Sequence of chain 1.B:
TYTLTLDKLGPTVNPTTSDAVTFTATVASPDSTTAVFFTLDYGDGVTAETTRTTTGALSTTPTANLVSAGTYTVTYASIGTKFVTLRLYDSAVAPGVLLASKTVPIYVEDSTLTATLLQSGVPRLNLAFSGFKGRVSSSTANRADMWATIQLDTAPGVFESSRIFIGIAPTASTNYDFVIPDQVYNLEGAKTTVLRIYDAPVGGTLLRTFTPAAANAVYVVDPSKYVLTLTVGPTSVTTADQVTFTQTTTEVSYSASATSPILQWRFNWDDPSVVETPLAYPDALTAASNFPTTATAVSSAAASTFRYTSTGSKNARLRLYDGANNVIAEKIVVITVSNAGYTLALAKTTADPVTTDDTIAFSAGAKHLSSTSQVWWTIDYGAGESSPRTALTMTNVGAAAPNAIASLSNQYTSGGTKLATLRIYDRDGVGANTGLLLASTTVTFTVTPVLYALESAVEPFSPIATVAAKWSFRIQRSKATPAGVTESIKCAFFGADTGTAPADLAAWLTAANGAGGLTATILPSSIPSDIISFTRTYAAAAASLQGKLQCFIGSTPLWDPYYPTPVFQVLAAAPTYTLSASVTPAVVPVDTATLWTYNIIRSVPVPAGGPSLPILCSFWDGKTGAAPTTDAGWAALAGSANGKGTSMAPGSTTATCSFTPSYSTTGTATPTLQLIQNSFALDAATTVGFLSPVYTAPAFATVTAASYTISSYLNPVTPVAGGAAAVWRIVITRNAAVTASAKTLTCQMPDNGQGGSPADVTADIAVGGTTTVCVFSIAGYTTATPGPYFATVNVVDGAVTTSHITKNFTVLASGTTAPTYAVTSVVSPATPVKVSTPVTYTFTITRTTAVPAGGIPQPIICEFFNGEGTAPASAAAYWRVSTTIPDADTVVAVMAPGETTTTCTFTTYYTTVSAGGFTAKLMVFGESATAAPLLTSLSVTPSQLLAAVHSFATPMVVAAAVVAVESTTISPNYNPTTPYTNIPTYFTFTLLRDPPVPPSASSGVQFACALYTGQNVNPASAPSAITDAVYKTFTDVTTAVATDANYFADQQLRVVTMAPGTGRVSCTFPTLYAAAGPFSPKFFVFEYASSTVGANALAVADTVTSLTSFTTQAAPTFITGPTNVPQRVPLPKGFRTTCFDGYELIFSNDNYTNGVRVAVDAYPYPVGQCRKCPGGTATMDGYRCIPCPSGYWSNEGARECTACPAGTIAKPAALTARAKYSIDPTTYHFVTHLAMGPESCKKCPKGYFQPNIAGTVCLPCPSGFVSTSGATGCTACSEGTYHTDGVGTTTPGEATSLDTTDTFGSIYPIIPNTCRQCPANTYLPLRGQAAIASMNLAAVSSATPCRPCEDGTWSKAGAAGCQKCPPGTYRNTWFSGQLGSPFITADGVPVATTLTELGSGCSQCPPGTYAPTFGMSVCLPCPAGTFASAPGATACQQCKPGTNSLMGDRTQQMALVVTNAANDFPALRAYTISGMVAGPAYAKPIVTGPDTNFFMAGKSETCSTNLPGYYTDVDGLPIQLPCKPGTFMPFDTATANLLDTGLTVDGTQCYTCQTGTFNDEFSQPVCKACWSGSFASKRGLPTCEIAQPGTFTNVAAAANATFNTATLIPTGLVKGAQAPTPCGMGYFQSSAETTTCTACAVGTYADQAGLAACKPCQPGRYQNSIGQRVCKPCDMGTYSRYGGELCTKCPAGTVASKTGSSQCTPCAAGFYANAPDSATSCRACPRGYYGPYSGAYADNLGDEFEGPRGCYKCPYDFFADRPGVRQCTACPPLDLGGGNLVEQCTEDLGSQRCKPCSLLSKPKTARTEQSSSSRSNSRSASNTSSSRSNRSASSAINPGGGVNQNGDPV

Binding-site contacts:
Ligand atom C2 contacts residue TRP1614 of chain 1.B at 3.6 Å (hydrophobic).
Ligand atom C2 contacts residue TRP1614 of chain 1.B at 4.0 Å (hydrophobic).
Ligand atom C8 contacts residue CYS1613 of chain 1.B at 4.0 Å (hydrophobic).
Ligand atom C7 contacts residue ASN1643 of chain 1.B at 3.5 Å.
Ligand atom N2 contacts residue ALA1612 of chain 1.B at 2.8 Å (h-bond).
Ligand atom C1 contacts residue ALA1612 of chain 1.B at 3.9 Å (hydrophobic).
Ligand atom O4 contacts residue PHE1601 of chain 1.B at 3.8 Å.
Ligand atom C8 contacts residue ALA1641 of chain 1.B at 3.7 Å (hydrophobic).
Ligand atom O3 contacts residue TRP1614 of chain 1.B at 4.0 Å.
Ligand atom O5 contacts residue ASN1643 of chain 1.B at 2.3 Å (h-bond).
Ligand atom C5 contacts residue LYS1611 of chain 1.B at 4.0 Å.
Ligand atom C8 contacts residue ASP1603 of chain 1.B at 3.5 Å.
Ligand atom O2 contacts residue GLU1676 of chain 1.B at 2.9 Å (salt-bridge).
Ligand atom C3 contacts residue ASN1643 of chain 1.B at 3.8 Å.
Ligand atom C3 contacts residue TRP1614 of chain 1.B at 3.9 Å (hydrophobic).
Ligand atom C4 contacts residue GLU1676 of chain 1.B at 3.5 Å.
Ligand atom O6 contacts residue LYS1611 of chain 1.B at 3.5 Å.
Ligand atom O6 contacts residue GLU1676 of chain 1.B at 3.6 Å (salt-bridge).
Ligand atom O2 contacts residue CYS1627 of chain 1.B at 3.5 Å (h-bond).
Ligand atom C2 contacts residue ALA1612 of chain 1.B at 3.7 Å (hydrophobic).
Ligand atom O2 contacts residue TRP1614 of chain 1.B at 3.0 Å.
Ligand atom C2 contacts residue ASN1643 of chain 1.B at 2.5 Å.
Ligand atom O2 contacts residue TRP1614 of chain 1.B at 3.2 Å.
Ligand atom N2 contacts residue ASN1643 of chain 1.B at 2.9 Å (h-bond).
Ligand atom C8 contacts residue ALA1642 of chain 1.B at 4.0 Å (hydrophobic).
Ligand atom O7 contacts residue PHE1601 of chain 1.B at 3.1 Å.
Ligand atom O3 contacts residue ILE1629 of chain 1.B at 3.7 Å.
Ligand atom C6 contacts residue LYS1611 of chain 1.B at 4.0 Å.
Ligand atom C8 contacts residue ALA1612 of chain 1.B at 3.5 Å (hydrophobic).
Ligand atom C3 contacts residue ALA1612 of chain 1.B at 3.9 Å (hydrophobic).
Ligand atom O5 contacts residue MET1519 of chain 1.B at 4.0 Å.
Ligand atom O5 contacts residue TRP1614 of chain 1.B at 3.9 Å.
Ligand atom C5 contacts residue ASN1643 of chain 1.B at 3.6 Å.
Ligand atom O3 contacts residue THR1626 of chain 1.B at 3.4 Å.
Ligand atom O7 contacts residue ASN1643 of chain 1.B at 3.8 Å.
Ligand atom C1 contacts residue ASN1643 of chain 1.B at 1.4 Å.
Ligand atom O3 contacts residue TRP1614 of chain 1.B at 3.3 Å.
Ligand atom O4 contacts residue GLU1676 of chain 1.B at 4.0 Å.
Ligand atom O4 contacts residue TRP1614 of chain 1.B at 4.0 Å.
Ligand atom C7 contacts residue ALA1612 of chain 1.B at 3.6 Å (hydrophobic).

A protein and the small-molecule ligand that binds it are described below.
Small molecule (SMILES): CC(=O)N[C@H]1[C@H](O[C@H]2[C@H](O)[C@@H](NC(C)=O)CO[C@@H]2CO)O[C@H](CO)[C@@H](O[C@@H]2O[C@H](CO[C@@H]3O[C@H](CO[C@H]4O[C@H](CO)[C@@H](O)[C@H](O)[C@@H]4O)[C@@H](O)[C@H](O)[C@@H]3O)[C@@H](O)[C@H](O[C@@H]3O[C@H](CO)[C@@H](O)[C@H](O)[C@@H]3O)[C@@H]2O)[C@@H]1O